Sequence of chain 1.C:
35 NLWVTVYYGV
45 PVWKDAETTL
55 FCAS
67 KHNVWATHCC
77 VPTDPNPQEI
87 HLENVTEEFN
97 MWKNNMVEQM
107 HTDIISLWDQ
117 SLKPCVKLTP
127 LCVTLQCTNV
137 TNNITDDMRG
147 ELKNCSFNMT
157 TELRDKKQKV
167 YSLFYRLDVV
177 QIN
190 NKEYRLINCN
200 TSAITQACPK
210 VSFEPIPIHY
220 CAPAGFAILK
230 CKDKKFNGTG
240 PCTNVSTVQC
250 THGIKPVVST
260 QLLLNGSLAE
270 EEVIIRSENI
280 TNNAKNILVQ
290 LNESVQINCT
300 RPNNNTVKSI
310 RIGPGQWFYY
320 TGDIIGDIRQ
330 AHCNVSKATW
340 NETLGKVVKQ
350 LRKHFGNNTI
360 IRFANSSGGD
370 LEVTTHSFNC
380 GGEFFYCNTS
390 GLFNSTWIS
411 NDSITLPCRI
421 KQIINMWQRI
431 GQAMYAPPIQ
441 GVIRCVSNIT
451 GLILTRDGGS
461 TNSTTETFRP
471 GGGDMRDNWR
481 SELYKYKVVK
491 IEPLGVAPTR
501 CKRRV

The small molecule below binds the protein below.
Small molecule (SMILES): CC(=O)N[C@H]1[C@H](O[C@H]2[C@H](O)[C@@H](NC(C)=O)CO[C@@H]2CO)O[C@H](CO)[C@@H](O)[C@@H]1O

Binding-site contacts:
Ligand atom C8 contacts residue ASN297 of chain 1.C at 3.3 Å.
Ligand atom C1 contacts residue HIS331 of chain 1.C at 4.4 Å.
Ligand atom C4 contacts residue ASN333 of chain 1.C at 4.3 Å.
Ligand atom O5 contacts residue THR415 of chain 1.C at 3.6 Å (h-bond).
Ligand atom C8 contacts residue HIS331 of chain 1.C at 3.9 Å.
Ligand atom C5 contacts residue THR415 of chain 1.C at 4.2 Å.
Ligand atom O6 contacts residue THR415 of chain 1.C at 4.4 Å.
Ligand atom N2 contacts residue ASN333 of chain 1.C at 3.0 Å (h-bond).
Ligand atom C3 contacts residue ASN333 of chain 1.C at 3.9 Å.
Ligand atom C8 contacts residue CYS298 of chain 1.C at 4.4 Å (hydrophobic).
Ligand atom C5 contacts residue ASN333 of chain 1.C at 3.8 Å.
Ligand atom C3 contacts residue HIS331 of chain 1.C at 4.0 Å.
Ligand atom O5 contacts residue ASN333 of chain 1.C at 2.4 Å (h-bond).
Ligand atom O7 contacts residue ASN297 of chain 1.C at 4.3 Å.
Ligand atom C2 contacts residue HIS331 of chain 1.C at 4.0 Å.
Ligand atom O5 contacts residue SER413 of chain 1.C at 4.3 Å.
Ligand atom C7 contacts residue ASN297 of chain 1.C at 4.2 Å.
Ligand atom C8 contacts residue THR299 of chain 1.C at 3.7 Å.
Ligand atom O7 contacts residue ARG444 of chain 1.C at 4.0 Å.
Ligand atom O3 contacts residue HIS331 of chain 1.C at 4.3 Å.
Ligand atom N2 contacts residue HIS331 of chain 1.C at 3.1 Å (h-bond).
Ligand atom C7 contacts residue HIS331 of chain 1.C at 3.9 Å.
Ligand atom C1 contacts residue THR415 of chain 1.C at 3.4 Å.
Ligand atom C8 contacts residue ASN333 of chain 1.C at 3.7 Å.
Ligand atom C1 contacts residue ASN333 of chain 1.C at 1.5 Å.
Ligand atom C8 contacts residue ARG444 of chain 1.C at 3.6 Å.
Ligand atom O7 contacts residue ASN333 of chain 1.C at 3.2 Å (h-bond).
Ligand atom C2 contacts residue ASN333 of chain 1.C at 2.5 Å.
Ligand atom C7 contacts residue ASN333 of chain 1.C at 3.2 Å.
Ligand atom C7 contacts residue ARG444 of chain 1.C at 4.1 Å.